Binding-site contacts:
Ligand atom OXT contacts residue PRO51 of chain 4.A at 3.6 Å.
Ligand atom C contacts residue PRO52 of chain 2.A at 4.5 Å (hydrophobic).
Ligand atom CA contacts residue ASP35 of chain 4.A at 4.0 Å.
Ligand atom CA contacts residue LYS59 of chain 2.A at 4.3 Å.
Ligand atom OXT contacts residue THR50 of chain 4.A at 4.1 Å.
Ligand atom N contacts residue PHE39 of chain 4.A at 4.3 Å.
Ligand atom N contacts residue ASP35 of chain 4.A at 3.4 Å (salt-bridge).
Ligand atom OXT contacts residue GLY1 of chain 4.E at 4.0 Å.
Ligand atom N contacts residue THR50 of chain 4.A at 4.1 Å.
Ligand atom N contacts residue LEU31 of chain 4.A at 4.3 Å.

Sequence of chain 2.A:
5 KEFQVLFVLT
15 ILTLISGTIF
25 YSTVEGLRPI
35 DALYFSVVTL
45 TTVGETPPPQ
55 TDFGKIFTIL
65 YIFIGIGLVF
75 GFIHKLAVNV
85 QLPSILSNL

The protein below binds the small molecule below.
Small molecule (SMILES): NCC(=O)O

Sequence of chain 4.A:
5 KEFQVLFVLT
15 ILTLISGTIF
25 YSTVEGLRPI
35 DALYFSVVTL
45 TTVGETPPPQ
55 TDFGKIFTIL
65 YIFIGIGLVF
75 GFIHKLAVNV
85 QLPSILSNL